Sequence of chain 1.D:
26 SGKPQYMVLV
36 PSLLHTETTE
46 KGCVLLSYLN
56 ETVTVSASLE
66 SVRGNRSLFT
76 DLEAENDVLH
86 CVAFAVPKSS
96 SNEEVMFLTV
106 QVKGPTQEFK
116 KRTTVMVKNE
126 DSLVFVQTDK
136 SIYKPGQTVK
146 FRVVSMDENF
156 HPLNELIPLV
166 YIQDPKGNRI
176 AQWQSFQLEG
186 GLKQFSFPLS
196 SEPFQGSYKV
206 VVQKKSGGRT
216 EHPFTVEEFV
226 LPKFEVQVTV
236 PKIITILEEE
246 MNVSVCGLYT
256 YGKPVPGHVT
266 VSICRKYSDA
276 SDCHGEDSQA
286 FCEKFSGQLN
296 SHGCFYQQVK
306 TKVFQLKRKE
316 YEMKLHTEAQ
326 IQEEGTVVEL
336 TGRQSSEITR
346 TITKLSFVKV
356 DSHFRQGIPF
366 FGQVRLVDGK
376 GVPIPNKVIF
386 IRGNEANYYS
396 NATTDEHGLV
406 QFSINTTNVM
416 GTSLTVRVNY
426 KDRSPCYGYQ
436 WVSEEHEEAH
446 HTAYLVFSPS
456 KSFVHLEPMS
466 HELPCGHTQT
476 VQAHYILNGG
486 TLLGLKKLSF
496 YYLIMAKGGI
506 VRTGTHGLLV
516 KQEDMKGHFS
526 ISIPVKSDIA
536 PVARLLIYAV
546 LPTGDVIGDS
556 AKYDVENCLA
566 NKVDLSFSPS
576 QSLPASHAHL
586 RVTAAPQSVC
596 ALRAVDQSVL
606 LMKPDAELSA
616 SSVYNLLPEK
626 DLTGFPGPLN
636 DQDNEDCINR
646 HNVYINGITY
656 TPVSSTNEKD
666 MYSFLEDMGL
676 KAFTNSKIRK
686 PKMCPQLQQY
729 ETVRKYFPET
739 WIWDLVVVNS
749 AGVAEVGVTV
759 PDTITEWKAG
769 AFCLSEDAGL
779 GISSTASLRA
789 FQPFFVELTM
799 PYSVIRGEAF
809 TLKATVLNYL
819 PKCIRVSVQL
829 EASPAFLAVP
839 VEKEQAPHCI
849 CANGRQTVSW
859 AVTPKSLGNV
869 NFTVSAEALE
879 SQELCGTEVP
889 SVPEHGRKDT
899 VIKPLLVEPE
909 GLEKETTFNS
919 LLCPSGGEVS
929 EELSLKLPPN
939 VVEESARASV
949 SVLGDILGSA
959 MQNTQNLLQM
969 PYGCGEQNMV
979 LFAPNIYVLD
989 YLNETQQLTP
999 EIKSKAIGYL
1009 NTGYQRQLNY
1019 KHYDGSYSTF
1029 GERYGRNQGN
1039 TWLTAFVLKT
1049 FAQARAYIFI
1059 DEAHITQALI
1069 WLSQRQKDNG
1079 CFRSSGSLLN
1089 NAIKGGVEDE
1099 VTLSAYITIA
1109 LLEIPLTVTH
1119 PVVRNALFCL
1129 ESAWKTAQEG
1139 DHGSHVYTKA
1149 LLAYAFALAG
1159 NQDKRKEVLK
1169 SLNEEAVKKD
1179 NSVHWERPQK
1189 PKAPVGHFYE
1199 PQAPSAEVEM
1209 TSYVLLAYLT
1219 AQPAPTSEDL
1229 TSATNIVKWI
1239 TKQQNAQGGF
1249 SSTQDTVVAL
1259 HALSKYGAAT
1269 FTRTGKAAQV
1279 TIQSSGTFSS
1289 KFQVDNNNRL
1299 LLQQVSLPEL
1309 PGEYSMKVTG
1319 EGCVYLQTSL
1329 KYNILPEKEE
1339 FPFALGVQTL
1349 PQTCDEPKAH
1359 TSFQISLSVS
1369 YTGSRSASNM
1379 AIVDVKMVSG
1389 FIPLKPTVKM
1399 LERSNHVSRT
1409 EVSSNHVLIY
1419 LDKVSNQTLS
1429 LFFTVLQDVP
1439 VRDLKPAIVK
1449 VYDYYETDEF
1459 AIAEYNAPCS

A small-molecule ligand and the protein it binds are described below.
Small molecule (SMILES): CC(=O)N[C@@H]1[C@@H](O)[C@H](O)[C@@H](CO)O[C@H]1O

Binding-site contacts:
Ligand atom N2 contacts residue ASN70 of chain 1.D at 3.0 Å (h-bond).
Ligand atom C7 contacts residue ASN70 of chain 1.D at 4.0 Å.
Ligand atom C5 contacts residue ASN70 of chain 1.D at 3.7 Å.
Ligand atom C8 contacts residue ASN70 of chain 1.D at 4.0 Å.
Ligand atom C4 contacts residue ASN70 of chain 1.D at 4.2 Å.
Ligand atom O5 contacts residue ASN70 of chain 1.D at 2.4 Å (h-bond).
Ligand atom C1 contacts residue ASN70 of chain 1.D at 1.4 Å.
Ligand atom C2 contacts residue ASN70 of chain 1.D at 2.5 Å.
Ligand atom C3 contacts residue ASN70 of chain 1.D at 3.8 Å.